Sequence of chain 2.A:
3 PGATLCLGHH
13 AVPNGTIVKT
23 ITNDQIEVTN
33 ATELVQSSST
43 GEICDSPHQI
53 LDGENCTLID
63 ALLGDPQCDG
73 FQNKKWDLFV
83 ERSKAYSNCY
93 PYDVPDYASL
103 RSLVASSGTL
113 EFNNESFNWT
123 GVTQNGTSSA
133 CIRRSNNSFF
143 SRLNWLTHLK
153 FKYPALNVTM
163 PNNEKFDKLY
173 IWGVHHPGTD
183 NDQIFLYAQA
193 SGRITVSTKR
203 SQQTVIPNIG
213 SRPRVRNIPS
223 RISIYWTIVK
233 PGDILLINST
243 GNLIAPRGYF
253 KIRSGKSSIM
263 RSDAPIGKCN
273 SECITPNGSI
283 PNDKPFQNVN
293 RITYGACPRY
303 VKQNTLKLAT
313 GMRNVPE

Sequence of chain 2.B:
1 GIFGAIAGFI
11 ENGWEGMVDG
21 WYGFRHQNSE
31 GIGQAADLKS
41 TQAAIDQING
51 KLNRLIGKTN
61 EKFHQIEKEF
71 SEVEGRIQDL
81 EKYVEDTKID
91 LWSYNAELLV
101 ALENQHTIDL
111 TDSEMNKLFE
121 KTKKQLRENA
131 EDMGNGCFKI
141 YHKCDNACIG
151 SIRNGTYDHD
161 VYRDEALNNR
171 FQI

Binding-site contacts:
Ligand atom C5 contacts residue ASN279 of chain 2.A at 3.6 Å.
Ligand atom C3 contacts residue ASN279 of chain 2.A at 3.8 Å.
Ligand atom C1 contacts residue ASN292 of chain 2.A at 4.1 Å.
Ligand atom C7 contacts residue ASN279 of chain 2.A at 3.1 Å.
Ligand atom C8 contacts residue ASN279 of chain 2.A at 4.4 Å.
Ligand atom O5 contacts residue ASN292 of chain 2.A at 3.9 Å.
Ligand atom C3 contacts residue VAL291 of chain 2.A at 4.2 Å (hydrophobic).
Ligand atom C1 contacts residue VAL291 of chain 2.A at 3.5 Å (hydrophobic).
Ligand atom O6 contacts residue ASN292 of chain 2.A at 4.2 Å.
Ligand atom C6 contacts residue ASN292 of chain 2.A at 4.4 Å.
Ligand atom C8 contacts residue SER39 of chain 2.A at 3.6 Å.
Ligand atom C5 contacts residue ASN292 of chain 2.A at 3.9 Å.
Ligand atom C8 contacts residue GLU69 of chain 2.B at 3.4 Å.
Ligand atom N2 contacts residue ASN279 of chain 2.A at 2.9 Å (h-bond).
Ligand atom C7 contacts residue GLU69 of chain 2.B at 4.5 Å.
Ligand atom C2 contacts residue ASN279 of chain 2.A at 2.5 Å.
Ligand atom O5 contacts residue ASN279 of chain 2.A at 2.3 Å (h-bond).
Ligand atom C8 contacts residue VAL291 of chain 2.A at 4.2 Å (hydrophobic).
Ligand atom C4 contacts residue ASN279 of chain 2.A at 4.2 Å.
Ligand atom C1 contacts residue ASN279 of chain 2.A at 1.4 Å.
Ligand atom O7 contacts residue ASN279 of chain 2.A at 3.0 Å (h-bond).
Ligand atom C7 contacts residue VAL291 of chain 2.A at 4.3 Å (hydrophobic).
Ligand atom O6 contacts residue GLU69 of chain 2.B at 3.3 Å (salt-bridge).
Ligand atom C2 contacts residue VAL291 of chain 2.A at 3.9 Å (hydrophobic).
Ligand atom N2 contacts residue VAL291 of chain 2.A at 3.4 Å (h-bond).

This small molecule binds to this protein.
Small molecule (SMILES): CC(=O)N[C@H]1[C@H](O[C@H]2[C@H](O)[C@@H](NC(C)=O)CO[C@@H]2CO)O[C@H](CO)[C@@H](O)[C@@H]1O